Sequence of chain 1.A:
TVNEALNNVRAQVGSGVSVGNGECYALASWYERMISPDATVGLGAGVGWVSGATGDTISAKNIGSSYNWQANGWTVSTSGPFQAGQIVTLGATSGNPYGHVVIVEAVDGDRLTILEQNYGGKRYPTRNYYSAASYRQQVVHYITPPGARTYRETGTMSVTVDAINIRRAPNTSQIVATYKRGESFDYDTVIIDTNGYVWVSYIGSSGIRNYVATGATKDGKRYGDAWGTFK

Binding-site contacts:
Ligand atom O09 contacts residue VAL43 of chain 1.A at 3.3 Å (h-bond).
Ligand atom C03 contacts residue ALA204 of chain 1.A at 3.2 Å (hydrophobic).
Ligand atom C12 contacts residue ARG208 of chain 1.A at 3.8 Å.
Ligand atom O09 contacts residue ALA41 of chain 1.A at 2.9 Å (h-bond).
Ligand atom N05 contacts residue ILE205 of chain 1.A at 4.2 Å.
Ligand atom C10 contacts residue ALA41 of chain 1.A at 4.0 Å (hydrophobic).
Ligand atom C12 contacts residue ALA41 of chain 1.A at 3.9 Å (hydrophobic).
Ligand atom C07 contacts residue ALA204 of chain 1.A at 3.9 Å (hydrophobic).
Ligand atom C02 contacts residue ALA204 of chain 1.A at 3.5 Å (hydrophobic).
Ligand atom C06 contacts residue ALA41 of chain 1.A at 3.7 Å (hydrophobic).
Ligand atom O13 contacts residue ARG208 of chain 1.A at 2.6 Å (salt-bridge).
Ligand atom O09 contacts residue GLY44 of chain 1.A at 4.0 Å.
Ligand atom C06 contacts residue ALA204 of chain 1.A at 3.9 Å (hydrophobic).
Ligand atom C04 contacts residue ASN206 of chain 1.A at 4.0 Å.
Ligand atom O15 contacts residue ASN206 of chain 1.A at 3.7 Å.
Ligand atom O09 contacts residue TRP269 of chain 1.A at 3.5 Å.
Ligand atom O13 contacts residue ASN206 of chain 1.A at 3.8 Å.
Ligand atom O14 contacts residue TRP269 of chain 1.A at 3.6 Å.
Ligand atom C07 contacts residue ALA41 of chain 1.A at 3.6 Å (hydrophobic).
Ligand atom N08 contacts residue TRP269 of chain 1.A at 3.4 Å.
Ligand atom C03 contacts residue THR220 of chain 1.A at 4.1 Å.
Ligand atom C07 contacts residue VAL43 of chain 1.A at 4.1 Å (hydrophobic).
Ligand atom N08 contacts residue SER45 of chain 1.A at 3.9 Å.
Ligand atom N05 contacts residue ALA204 of chain 1.A at 2.8 Å (h-bond).
Ligand atom C04 contacts residue ALA204 of chain 1.A at 3.6 Å (hydrophobic).
Ligand atom C03 contacts residue ASN206 of chain 1.A at 3.3 Å.
Ligand atom N08 contacts residue VAL202 of chain 1.A at 4.0 Å.
Ligand atom C11 contacts residue ASN206 of chain 1.A at 3.1 Å.
Ligand atom O14 contacts residue ALA255 of chain 1.A at 3.6 Å.
Ligand atom N08 contacts residue ALA204 of chain 1.A at 3.2 Å (h-bond).
Ligand atom C10 contacts residue ILE205 of chain 1.A at 4.2 Å (hydrophobic).
Ligand atom C10 contacts residue ASN206 of chain 1.A at 3.8 Å.
Ligand atom C10 contacts residue TRP269 of chain 1.A at 3.6 Å (hydrophobic).
Ligand atom C03 contacts residue ILE205 of chain 1.A at 4.0 Å (hydrophobic).
Ligand atom O09 contacts residue GLN42 of chain 1.A at 3.8 Å.
Ligand atom C12 contacts residue ASN206 of chain 1.A at 4.0 Å.
Ligand atom C07 contacts residue SER45 of chain 1.A at 4.1 Å.
Ligand atom O09 contacts residue SER45 of chain 1.A at 3.4 Å (h-bond).
Ligand atom C07 contacts residue TRP269 of chain 1.A at 3.6 Å (hydrophobic).
Ligand atom O14 contacts residue ALA41 of chain 1.A at 4.0 Å.

A protein and the small-molecule ligand that binds it are described below.
Small molecule (SMILES): C[C@H](N)C(=O)N[C@H](CCC(=O)O)C(N)=O